Sequence of chain 1.C:
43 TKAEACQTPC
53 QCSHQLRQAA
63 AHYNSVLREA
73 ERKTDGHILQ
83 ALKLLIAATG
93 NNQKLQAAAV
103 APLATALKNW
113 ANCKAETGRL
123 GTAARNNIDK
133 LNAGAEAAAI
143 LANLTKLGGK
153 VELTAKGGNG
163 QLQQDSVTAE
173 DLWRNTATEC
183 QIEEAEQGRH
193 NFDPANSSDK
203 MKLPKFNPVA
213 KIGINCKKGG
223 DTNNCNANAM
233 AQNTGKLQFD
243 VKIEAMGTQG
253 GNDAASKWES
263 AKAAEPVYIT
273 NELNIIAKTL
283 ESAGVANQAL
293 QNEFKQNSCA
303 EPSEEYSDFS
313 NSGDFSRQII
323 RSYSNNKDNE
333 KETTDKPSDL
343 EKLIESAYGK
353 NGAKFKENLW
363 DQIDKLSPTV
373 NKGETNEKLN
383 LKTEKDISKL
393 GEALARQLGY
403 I

This small molecule binds to this protein.
Small molecule (SMILES): CC(=O)N[C@H]1[C@H](O[C@H]2[C@H](O)[C@@H](NC(C)=O)CO[C@@H]2CO)O[C@H](CO)[C@@H](O[C@@H]2O[C@H](CO[C@H]3O[C@H](CO)[C@@H](O)[C@H](O)[C@@H]3O)[C@@H](O)[C@H](O[C@H]3O[C@H](CO)[C@@H](O)[C@H](O)[C@@H]3O[C@H]3O[C@H](CO)[C@@H](O)[C@H](O)[C@@H]3O[C@H]3O[C@H](CO)[C@@H](O)[C@H](O)[C@@H]3O)[C@@H]2O)[C@@H]1O

Binding-site contacts:
Ligand atom C8 contacts residue CYS182 of chain 1.B at 3.6 Å (hydrophobic).
Ligand atom C3 contacts residue THR180 of chain 1.B at 3.5 Å.
Ligand atom C5 contacts residue ASN145 of chain 1.B at 3.6 Å.
Ligand atom O7 contacts residue ALA144 of chain 1.B at 3.4 Å.
Ligand atom O4 contacts residue ARG59 of chain 1.B at 3.5 Å (salt-bridge).
Ligand atom O5 contacts residue GLU181 of chain 1.B at 3.8 Å.
Ligand atom O5 contacts residue ALA141 of chain 1.B at 3.2 Å (h-bond).
Ligand atom O6 contacts residue HIS56 of chain 1.B at 3.4 Å (h-bond).
Ligand atom C5 contacts residue ARG59 of chain 1.B at 3.7 Å.
Ligand atom O4 contacts residue HIS192 of chain 1.B at 3.6 Å.
Ligand atom C4 contacts residue GLU181 of chain 1.B at 3.7 Å.
Ligand atom C6 contacts residue HIS56 of chain 1.B at 3.7 Å.
Ligand atom C1 contacts residue ALA141 of chain 1.B at 3.3 Å (hydrophobic).
Ligand atom C1 contacts residue ASN145 of chain 1.B at 1.4 Å.
Ligand atom O7 contacts residue THR281 of chain 1.C at 3.6 Å (h-bond).
Ligand atom O5 contacts residue ASN145 of chain 1.B at 2.3 Å (h-bond).
Ligand atom O7 contacts residue CYS182 of chain 1.B at 3.5 Å.
Ligand atom C7 contacts residue ASN145 of chain 1.B at 3.2 Å.
Ligand atom C6 contacts residue THR281 of chain 1.C at 3.7 Å.
Ligand atom O3 contacts residue CYS182 of chain 1.B at 2.9 Å (h-bond).
Ligand atom N2 contacts residue CYS182 of chain 1.B at 3.3 Å (h-bond).
Ligand atom C8 contacts residue THR180 of chain 1.B at 3.4 Å.
Ligand atom O7 contacts residue ALA141 of chain 1.B at 3.8 Å.
Ligand atom O7 contacts residue ASN145 of chain 1.B at 3.0 Å (h-bond).
Ligand atom C2 contacts residue THR180 of chain 1.B at 3.7 Å.
Ligand atom C7 contacts residue THR180 of chain 1.B at 3.6 Å.
Ligand atom C2 contacts residue ASN145 of chain 1.B at 2.6 Å.
Ligand atom C8 contacts residue LYS148 of chain 1.B at 3.7 Å.
Ligand atom O3 contacts residue GLU181 of chain 1.B at 3.3 Å.
Ligand atom N2 contacts residue THR180 of chain 1.B at 2.8 Å (h-bond).
Ligand atom O6 contacts residue ARG59 of chain 1.B at 3.1 Å (salt-bridge).
Ligand atom O2 contacts residue ARG59 of chain 1.B at 3.5 Å.
Ligand atom O6 contacts residue GLU138 of chain 1.B at 2.6 Å (salt-bridge).
Ligand atom O6 contacts residue ILE142 of chain 1.B at 3.7 Å.
Ligand atom C7 contacts residue CYS182 of chain 1.B at 3.5 Å (hydrophobic).
Ligand atom O6 contacts residue HIS56 of chain 1.B at 3.0 Å (h-bond).
Ligand atom C6 contacts residue GLU138 of chain 1.B at 3.3 Å.
Ligand atom N2 contacts residue ASN145 of chain 1.B at 3.0 Å (h-bond).
Ligand atom O6 contacts residue CYS182 of chain 1.B at 3.7 Å.
Ligand atom O6 contacts residue THR281 of chain 1.C at 3.0 Å (h-bond).

Sequence of chain 1.B:
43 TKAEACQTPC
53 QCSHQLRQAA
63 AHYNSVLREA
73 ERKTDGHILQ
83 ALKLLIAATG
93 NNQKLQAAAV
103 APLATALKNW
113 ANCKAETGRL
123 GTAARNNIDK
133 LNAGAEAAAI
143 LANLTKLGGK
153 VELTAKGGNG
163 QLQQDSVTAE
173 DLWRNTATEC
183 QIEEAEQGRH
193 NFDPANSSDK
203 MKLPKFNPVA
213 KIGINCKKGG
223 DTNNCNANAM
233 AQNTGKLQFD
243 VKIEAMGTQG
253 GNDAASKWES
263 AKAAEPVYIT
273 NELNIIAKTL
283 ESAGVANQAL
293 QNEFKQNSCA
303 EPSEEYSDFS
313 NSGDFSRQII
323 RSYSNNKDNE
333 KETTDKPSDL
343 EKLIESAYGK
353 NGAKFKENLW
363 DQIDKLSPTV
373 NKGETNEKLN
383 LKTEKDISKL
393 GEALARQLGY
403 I